Sequence of chain 1.A:
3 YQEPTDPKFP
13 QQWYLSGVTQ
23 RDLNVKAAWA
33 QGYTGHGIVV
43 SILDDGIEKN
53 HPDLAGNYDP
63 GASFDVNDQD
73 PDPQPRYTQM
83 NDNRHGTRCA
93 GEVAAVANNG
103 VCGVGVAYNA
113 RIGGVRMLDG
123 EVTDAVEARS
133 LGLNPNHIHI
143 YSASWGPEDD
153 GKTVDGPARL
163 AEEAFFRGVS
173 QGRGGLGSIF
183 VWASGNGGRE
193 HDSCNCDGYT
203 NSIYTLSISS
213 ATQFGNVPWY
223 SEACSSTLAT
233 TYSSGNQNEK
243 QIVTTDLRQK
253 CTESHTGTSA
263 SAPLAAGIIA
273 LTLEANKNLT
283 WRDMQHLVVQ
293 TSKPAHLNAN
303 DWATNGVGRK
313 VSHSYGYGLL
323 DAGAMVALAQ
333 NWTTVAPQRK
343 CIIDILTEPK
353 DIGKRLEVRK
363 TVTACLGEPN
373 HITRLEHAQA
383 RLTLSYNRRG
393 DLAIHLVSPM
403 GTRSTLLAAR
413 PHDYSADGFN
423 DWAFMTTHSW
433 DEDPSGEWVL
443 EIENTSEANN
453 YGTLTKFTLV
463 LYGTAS

Binding-site contacts:
Ligand atom C9 contacts residue UYQ1 of chain 1.C at 3.3 Å.
Ligand atom C7 contacts residue TRP147 of chain 1.A at 3.7 Å (hydrophobic).
Ligand atom N4 contacts residue PRO149 of chain 1.A at 4.0 Å.
Ligand atom N3 contacts residue DMS1 of chain 1.Q at 3.5 Å.
Ligand atom N contacts residue ASP47 of chain 1.A at 2.7 Å (salt-bridge).
Ligand atom N5 contacts residue ASP151 of chain 1.A at 3.7 Å.
Ligand atom N6 contacts residue GLY148 of chain 1.A at 3.6 Å (h-bond).
Ligand atom C2 contacts residue DMS1 of chain 1.Q at 3.8 Å.
Ligand atom C1 contacts residue UYQ1 of chain 1.C at 3.5 Å.
Ligand atom N contacts residue ASP84 of chain 1.A at 2.9 Å (salt-bridge).
Ligand atom C4 contacts residue TRP147 of chain 1.A at 4.0 Å (hydrophobic).
Ligand atom N5 contacts residue GLY148 of chain 1.A at 3.1 Å (h-bond).
Ligand atom C8 contacts residue UYQ1 of chain 1.C at 3.5 Å.
Ligand atom N1 contacts residue HIS87 of chain 1.A at 3.8 Å.
Ligand atom C7 contacts residue ASP151 of chain 1.A at 3.7 Å.
Ligand atom N7 contacts residue ASP199 of chain 1.A at 2.8 Å (salt-bridge).
Ligand atom N1 contacts residue ASP46 of chain 1.A at 3.0 Å (salt-bridge).
Ligand atom N7 contacts residue PRO149 of chain 1.A at 2.9 Å (h-bond).
Ligand atom C7 contacts residue ASP199 of chain 1.A at 3.9 Å.
Ligand atom C7 contacts residue GLY148 of chain 1.A at 3.5 Å.
Ligand atom C1 contacts residue DMS1 of chain 1.Q at 3.8 Å.
Ligand atom N6 contacts residue TRP147 of chain 1.A at 3.3 Å.
Ligand atom C contacts residue ASP47 of chain 1.A at 3.5 Å.
Ligand atom C2 contacts residue UYQ1 of chain 1.C at 3.6 Å.
Ligand atom C6 contacts residue GLY148 of chain 1.A at 3.6 Å.
Ligand atom N2 contacts residue UYQ1 of chain 1.C at 4.0 Å.
Ligand atom C3 contacts residue DMS1 of chain 1.Q at 4.0 Å.
Ligand atom N5 contacts residue PRO149 of chain 1.A at 2.8 Å (h-bond).
Ligand atom N4 contacts residue GLY148 of chain 1.A at 3.5 Å (h-bond).
Ligand atom C7 contacts residue PRO149 of chain 1.A at 3.3 Å (hydrophobic).
Ligand atom N4 contacts residue SER146 of chain 1.A at 3.8 Å.
Ligand atom N1 contacts residue LEU120 of chain 1.A at 3.6 Å.
Ligand atom N1 contacts residue ASP47 of chain 1.A at 3.4 Å (salt-bridge).
Ligand atom N7 contacts residue GLY148 of chain 1.A at 3.5 Å.
Ligand atom C contacts residue DMS1 of chain 1.Q at 3.7 Å.
Ligand atom N7 contacts residue ASP151 of chain 1.A at 3.5 Å (salt-bridge).
Ligand atom N2 contacts residue DMS1 of chain 1.Q at 3.7 Å.
Ligand atom N6 contacts residue SER146 of chain 1.A at 2.9 Å (h-bond).
Ligand atom N1 contacts residue DMS1 of chain 1.Q at 3.6 Å.
Ligand atom N4 contacts residue TRP147 of chain 1.A at 3.7 Å.

A protein and the small-molecule ligand that binds it are described below.
Small molecule (SMILES): NC(=[NH2+])N/N=C/c1ccc(/C=N/NC(N)=[NH2+])cc1